Binding-site contacts:
Ligand atom C5 contacts residue SER799 of chain 1.B at 3.4 Å.
Ligand atom C3 contacts residue ASN797 of chain 1.B at 3.8 Å.
Ligand atom C6 contacts residue SER799 of chain 1.B at 3.4 Å.
Ligand atom C8 contacts residue GLN800 of chain 1.B at 4.4 Å.
Ligand atom O6 contacts residue SER799 of chain 1.B at 3.9 Å.
Ligand atom C1 contacts residue SER799 of chain 1.B at 3.8 Å.
Ligand atom C5 contacts residue GLN800 of chain 1.B at 4.3 Å.
Ligand atom C4 contacts residue ASN797 of chain 1.B at 4.2 Å.
Ligand atom O7 contacts residue ASN797 of chain 1.B at 3.9 Å.
Ligand atom C1 contacts residue ASN797 of chain 1.B at 1.4 Å.
Ligand atom O6 contacts residue GLN800 of chain 1.B at 3.6 Å (h-bond).
Ligand atom C7 contacts residue ASN797 of chain 1.B at 3.6 Å.
Ligand atom C2 contacts residue ASN797 of chain 1.B at 2.4 Å.
Ligand atom O5 contacts residue ASN797 of chain 1.B at 2.3 Å (h-bond).
Ligand atom O5 contacts residue SER799 of chain 1.B at 3.2 Å (h-bond).
Ligand atom C6 contacts residue GLN800 of chain 1.B at 3.3 Å.
Ligand atom N2 contacts residue ASN797 of chain 1.B at 3.0 Å (h-bond).
Ligand atom C5 contacts residue ASN797 of chain 1.B at 3.6 Å.

This small molecule binds to this protein.
Small molecule (SMILES): CC(=O)N[C@H]1[C@H](O[C@H]2[C@H](O)[C@@H](NC(C)=O)CO[C@@H]2CO)O[C@H](CO)[C@@H](O)[C@@H]1O

Sequence of chain 1.B:
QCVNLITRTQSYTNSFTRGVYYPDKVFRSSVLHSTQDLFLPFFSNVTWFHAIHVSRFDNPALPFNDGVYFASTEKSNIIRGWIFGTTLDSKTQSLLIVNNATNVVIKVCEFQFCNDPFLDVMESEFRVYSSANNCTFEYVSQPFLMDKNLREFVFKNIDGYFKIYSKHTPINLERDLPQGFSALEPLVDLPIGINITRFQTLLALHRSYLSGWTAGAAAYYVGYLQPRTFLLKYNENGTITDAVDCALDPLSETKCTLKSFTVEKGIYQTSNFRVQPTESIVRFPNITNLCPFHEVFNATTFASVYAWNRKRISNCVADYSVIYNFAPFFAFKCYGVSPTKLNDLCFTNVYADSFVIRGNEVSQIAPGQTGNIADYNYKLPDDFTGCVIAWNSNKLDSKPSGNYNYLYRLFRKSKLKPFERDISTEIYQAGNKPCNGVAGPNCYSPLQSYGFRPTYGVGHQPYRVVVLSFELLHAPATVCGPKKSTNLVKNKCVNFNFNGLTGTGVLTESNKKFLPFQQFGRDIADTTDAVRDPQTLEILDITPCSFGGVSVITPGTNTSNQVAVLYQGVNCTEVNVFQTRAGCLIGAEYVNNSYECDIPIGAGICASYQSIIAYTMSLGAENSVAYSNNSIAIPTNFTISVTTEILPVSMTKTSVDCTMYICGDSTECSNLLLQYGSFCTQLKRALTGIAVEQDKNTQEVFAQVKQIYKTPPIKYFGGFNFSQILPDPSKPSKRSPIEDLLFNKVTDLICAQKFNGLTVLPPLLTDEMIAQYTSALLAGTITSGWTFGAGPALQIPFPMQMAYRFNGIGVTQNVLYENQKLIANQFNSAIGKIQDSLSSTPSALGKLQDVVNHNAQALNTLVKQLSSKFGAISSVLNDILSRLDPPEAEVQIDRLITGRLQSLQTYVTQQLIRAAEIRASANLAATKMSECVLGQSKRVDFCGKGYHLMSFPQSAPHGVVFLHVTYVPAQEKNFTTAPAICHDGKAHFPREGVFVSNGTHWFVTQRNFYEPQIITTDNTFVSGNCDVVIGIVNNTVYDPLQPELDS